Sequence of chain 1.A:
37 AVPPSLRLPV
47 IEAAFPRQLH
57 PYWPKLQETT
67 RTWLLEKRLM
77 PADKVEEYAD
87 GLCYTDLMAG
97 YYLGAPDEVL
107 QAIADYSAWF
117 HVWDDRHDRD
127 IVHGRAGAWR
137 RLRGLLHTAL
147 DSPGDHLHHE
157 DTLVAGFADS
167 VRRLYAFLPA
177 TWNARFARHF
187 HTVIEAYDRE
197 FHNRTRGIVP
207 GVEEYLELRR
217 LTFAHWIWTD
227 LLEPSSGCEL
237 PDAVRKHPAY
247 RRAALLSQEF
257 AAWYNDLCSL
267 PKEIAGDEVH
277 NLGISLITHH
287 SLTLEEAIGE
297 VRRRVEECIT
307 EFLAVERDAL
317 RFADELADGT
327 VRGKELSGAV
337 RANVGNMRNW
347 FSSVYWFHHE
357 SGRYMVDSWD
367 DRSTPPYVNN

Binding-site contacts:
Ligand atom O14 contacts residue ASN261 of chain 1.A at 3.1 Å (h-bond).
Ligand atom O12 contacts residue MG1 of chain 1.C at 2.1 Å.
Ligand atom O9 contacts residue MG1 of chain 1.E at 2.1 Å.
Ligand atom C16 contacts residue ASP120 of chain 1.A at 3.6 Å.
Ligand atom O12 contacts residue LYS268 of chain 1.A at 2.9 Å (salt-bridge).
Ligand atom O2 contacts residue MG1 of chain 1.C at 2.1 Å.
Ligand atom O12 contacts residue ARG359 of chain 1.A at 3.1 Å (salt-bridge).
Ligand atom O5 contacts residue ARG215 of chain 1.A at 3.1 Å (salt-bridge).
Ligand atom P1 contacts residue MG1 of chain 1.D at 3.4 Å.
Ligand atom N22 contacts residue PHE116 of chain 1.A at 3.9 Å.
Ligand atom P8 contacts residue ASN261 of chain 1.A at 3.8 Å.
Ligand atom O2 contacts residue ASP120 of chain 1.A at 3.0 Å (salt-bridge).
Ligand atom C19 contacts residue PHE116 of chain 1.A at 3.8 Å (hydrophobic).
Ligand atom P1 contacts residue MG1 of chain 1.E at 3.3 Å.
Ligand atom P8 contacts residue LYS268 of chain 1.A at 3.8 Å.
Ligand atom P8 contacts residue MG1 of chain 1.E at 3.3 Å.
Ligand atom O9 contacts residue TYR360 of chain 1.A at 3.7 Å.
Ligand atom P8 contacts residue MG1 of chain 1.C at 3.4 Å.
Ligand atom O5 contacts residue GLU269 of chain 1.A at 3.2 Å (salt-bridge).
Ligand atom P1 contacts residue MG1 of chain 1.C at 3.3 Å.
Ligand atom P8 contacts residue TYR360 of chain 1.A at 3.9 Å.
Ligand atom P8 contacts residue ARG359 of chain 1.A at 3.8 Å.
Ligand atom O3 contacts residue MG1 of chain 1.D at 3.5 Å.
Ligand atom O9 contacts residue SER265 of chain 1.A at 3.2 Å (h-bond).
Ligand atom N22 contacts residue PHE219 of chain 1.A at 3.9 Å.
Ligand atom O9 contacts residue ASN261 of chain 1.A at 3.0 Å (h-bond).
Ligand atom O12 contacts residue ASP120 of chain 1.A at 3.1 Å (salt-bridge).
Ligand atom O5 contacts residue MG1 of chain 1.E at 2.1 Å.
Ligand atom O14 contacts residue MG1 of chain 1.E at 3.7 Å.
Ligand atom O10 contacts residue ARG359 of chain 1.A at 2.6 Å (salt-bridge).
Ligand atom O2 contacts residue MG1 of chain 1.D at 2.2 Å.
Ligand atom P1 contacts residue ARG215 of chain 1.A at 3.8 Å.
Ligand atom C7 contacts residue MG1 of chain 1.E at 3.6 Å.
Ligand atom O5 contacts residue ASN261 of chain 1.A at 3.0 Å (h-bond).
Ligand atom O3 contacts residue ARG215 of chain 1.A at 2.7 Å (salt-bridge).
Ligand atom O10 contacts residue TYR360 of chain 1.A at 2.7 Å (h-bond).
Ligand atom C7 contacts residue MG1 of chain 1.C at 3.6 Å.
Ligand atom O10 contacts residue ASN261 of chain 1.A at 3.8 Å.
Ligand atom O9 contacts residue LYS268 of chain 1.A at 3.7 Å.
Ligand atom O9 contacts residue GLU269 of chain 1.A at 3.0 Å (salt-bridge).

The protein below binds the small molecule below.
Small molecule (SMILES): NCCC(O)(P(=O)(O)O)P(=O)(O)O